The small molecule below binds the protein below.
Small molecule (SMILES): CC[C@H](C)[C@H](NC(=O)[C@H](CC(C)C)NC(=O)[C@H](CO)NC(=O)CNC(=O)[C@@H](NC(=O)[C@@H](N)[C@@H](C)O)C(C)C)C(=O)N[C@H](C=O)CCC(N)=O

Sequence of chain 20.C:
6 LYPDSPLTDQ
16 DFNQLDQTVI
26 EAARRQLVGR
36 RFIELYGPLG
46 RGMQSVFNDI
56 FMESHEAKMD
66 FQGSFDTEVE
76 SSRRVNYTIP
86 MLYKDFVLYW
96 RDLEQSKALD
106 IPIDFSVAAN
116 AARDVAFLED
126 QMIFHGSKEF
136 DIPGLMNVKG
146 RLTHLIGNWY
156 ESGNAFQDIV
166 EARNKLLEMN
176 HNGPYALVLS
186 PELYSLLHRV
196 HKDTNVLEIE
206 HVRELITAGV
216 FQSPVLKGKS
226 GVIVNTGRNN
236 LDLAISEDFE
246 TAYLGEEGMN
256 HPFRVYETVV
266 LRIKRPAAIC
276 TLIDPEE

Binding-site contacts:
Ligand atom O contacts residue ARG29 of chain 20.C at 4.2 Å.
Ligand atom CG2 contacts residue GLU245 of chain 20.C at 3.4 Å.
Ligand atom CB contacts residue ARG35 of chain 20.C at 3.8 Å.
Ligand atom N contacts residue ARG35 of chain 20.C at 4.4 Å.
Ligand atom O contacts residue ARG35 of chain 20.C at 3.3 Å (salt-bridge).
Ligand atom CB contacts residue ARG35 of chain 20.C at 3.4 Å.
Ligand atom O contacts residue ARG29 of chain 20.C at 3.0 Å (salt-bridge).
Ligand atom CG2 contacts residue PRO43 of chain 20.C at 4.3 Å (hydrophobic).
Ligand atom CB contacts residue ASP243 of chain 20.C at 3.9 Å.
Ligand atom CB contacts residue ASP243 of chain 20.C at 4.2 Å.
Ligand atom CG1 contacts residue ARG35 of chain 20.C at 4.4 Å.
Ligand atom CG2 contacts residue ARG35 of chain 20.C at 3.9 Å.
Ligand atom C contacts residue ARG35 of chain 20.C at 3.7 Å.
Ligand atom C contacts residue ASP243 of chain 20.C at 3.5 Å.
Ligand atom CA contacts residue ASP243 of chain 20.C at 3.3 Å.
Ligand atom O contacts residue PRO43 of chain 20.C at 3.7 Å.
Ligand atom N contacts residue ASP243 of chain 20.C at 3.8 Å.
Ligand atom CG1 contacts residue ASP243 of chain 20.C at 3.3 Å.
Ligand atom OG contacts residue ARG35 of chain 20.C at 4.2 Å.
Ligand atom O contacts residue ILE25 of chain 20.C at 3.8 Å.
Ligand atom CA contacts residue ARG35 of chain 20.C at 4.5 Å.
Ligand atom O contacts residue ARG36 of chain 20.C at 2.9 Å (salt-bridge).
Ligand atom C contacts residue ASP243 of chain 20.C at 4.4 Å.
Ligand atom CD2 contacts residue ARG29 of chain 20.C at 3.8 Å.
Ligand atom CG2 contacts residue ARG36 of chain 20.C at 3.8 Å.
Ligand atom CA contacts residue ASP243 of chain 20.C at 4.2 Å.
Ligand atom CA contacts residue ARG29 of chain 20.C at 4.2 Å.
Ligand atom C contacts residue ARG35 of chain 20.C at 3.5 Å.
Ligand atom C contacts residue PRO43 of chain 20.C at 4.5 Å (hydrophobic).
Ligand atom N contacts residue ARG35 of chain 20.C at 4.1 Å.
Ligand atom CD1 contacts residue ARG29 of chain 20.C at 3.6 Å.
Ligand atom O contacts residue ARG35 of chain 20.C at 2.9 Å (salt-bridge).
Ligand atom OG contacts residue PHE244 of chain 20.C at 3.7 Å.
Ligand atom C contacts residue ARG36 of chain 20.C at 3.2 Å.
Ligand atom O contacts residue PHE37 of chain 20.C at 3.8 Å.
Ligand atom N contacts residue ASP243 of chain 20.C at 3.3 Å (salt-bridge).
Ligand atom N contacts residue ARG35 of chain 20.C at 4.1 Å.
Ligand atom O contacts residue ASP243 of chain 20.C at 4.3 Å.
Ligand atom O contacts residue ASP243 of chain 20.C at 4.3 Å.
Ligand atom C contacts residue ARG29 of chain 20.C at 3.9 Å.